This small molecule binds to this protein.
Small molecule (SMILES): CC(C)CCC[C@@H](C)[C@H]1CC[C@H]2[C@@H]3CC=C4C[C@@H](O)CC[C@]4(C)[C@H]3CC[C@]12C

Binding-site contacts:
Ligand atom C25 contacts residue VAL200 of chain 1.A at 3.8 Å (hydrophobic).
Ligand atom C23 contacts residue VAL200 of chain 1.A at 4.3 Å (hydrophobic).
Ligand atom C18 contacts residue PHE204 of chain 1.A at 4.2 Å (hydrophobic).
Ligand atom C24 contacts residue VAL200 of chain 1.A at 3.8 Å (hydrophobic).
Ligand atom C18 contacts residue GLN208 of chain 1.A at 4.1 Å.
Ligand atom C27 contacts residue VAL200 of chain 1.A at 4.0 Å (hydrophobic).
Ligand atom C19 contacts residue GLN208 of chain 1.A at 3.8 Å.
Ligand atom C6 contacts residue LEU209 of chain 1.A at 3.9 Å (hydrophobic).

Sequence of chain 1.A:
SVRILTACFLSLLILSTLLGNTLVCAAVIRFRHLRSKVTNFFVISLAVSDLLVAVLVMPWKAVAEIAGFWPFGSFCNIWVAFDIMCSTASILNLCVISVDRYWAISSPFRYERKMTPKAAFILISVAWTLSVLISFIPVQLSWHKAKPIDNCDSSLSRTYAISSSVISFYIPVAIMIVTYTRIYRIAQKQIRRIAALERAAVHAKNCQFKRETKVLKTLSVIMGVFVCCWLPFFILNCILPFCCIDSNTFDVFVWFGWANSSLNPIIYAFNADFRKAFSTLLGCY